Sequence of chain 1.P:
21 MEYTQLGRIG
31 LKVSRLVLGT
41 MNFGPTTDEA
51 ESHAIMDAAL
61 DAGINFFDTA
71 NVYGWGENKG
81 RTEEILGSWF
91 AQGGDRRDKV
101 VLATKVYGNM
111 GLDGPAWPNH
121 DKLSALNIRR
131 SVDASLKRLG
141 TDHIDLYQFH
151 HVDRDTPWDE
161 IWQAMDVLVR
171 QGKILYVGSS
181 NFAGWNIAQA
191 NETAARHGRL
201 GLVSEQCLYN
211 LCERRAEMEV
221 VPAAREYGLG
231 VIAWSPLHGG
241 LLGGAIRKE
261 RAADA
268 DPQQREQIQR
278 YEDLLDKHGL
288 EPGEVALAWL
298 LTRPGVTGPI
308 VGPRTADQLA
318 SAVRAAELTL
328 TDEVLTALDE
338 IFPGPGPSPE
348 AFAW

Binding-site contacts:
Ligand atom C4B contacts residue GLU213 of chain 1.P at 3.5 Å.
Ligand atom C6B contacts residue ARG215 of chain 1.P at 3.7 Å.
Ligand atom C19 contacts residue GLN270 of chain 1.P at 3.6 Å.
Ligand atom O4B contacts residue CYS212 of chain 1.P at 3.2 Å (h-bond).
Ligand atom C2 contacts residue GLU337 of chain 1.P at 3.2 Å.
Ligand atom O5A contacts residue GLN270 of chain 1.P at 3.9 Å.
Ligand atom O5C contacts residue ARG277 of chain 1.P at 3.9 Å.
Ligand atom O4B contacts residue ARG215 of chain 1.P at 3.6 Å.
Ligand atom C7B contacts residue CYS212 of chain 1.P at 3.6 Å (hydrophobic).
Ligand atom C6A contacts residue GLN274 of chain 1.P at 3.7 Å.
Ligand atom C18 contacts residue ILE338 of chain 1.P at 3.8 Å (hydrophobic).
Ligand atom C5C contacts residue ARG277 of chain 1.P at 3.9 Å.
Ligand atom O20 contacts residue GLU273 of chain 1.P at 3.5 Å.
Ligand atom O3B contacts residue CYS212 of chain 1.P at 2.4 Å (h-bond).
Ligand atom C3 contacts residue ILE338 of chain 1.P at 3.9 Å (hydrophobic).
Ligand atom O20 contacts residue GLN274 of chain 1.P at 3.6 Å.
Ligand atom C3B contacts residue GLU213 of chain 1.P at 4.1 Å.
Ligand atom O3 contacts residue GLN274 of chain 1.P at 3.5 Å.
Ligand atom O3 contacts residue ILE338 of chain 1.P at 2.7 Å (h-bond).
Ligand atom C3B contacts residue CYS212 of chain 1.P at 3.5 Å (hydrophobic).
Ligand atom O1 contacts residue ARG277 of chain 1.P at 3.0 Å.
Ligand atom O15 contacts residue GLU337 of chain 1.P at 4.0 Å.
Ligand atom C4B contacts residue CYS212 of chain 1.P at 3.9 Å (hydrophobic).
Ligand atom C7B contacts residue GLU213 of chain 1.P at 3.5 Å.
Ligand atom O4B contacts residue GLU213 of chain 1.P at 2.8 Å (salt-bridge).
Ligand atom C4B contacts residue ARG215 of chain 1.P at 3.8 Å.
Ligand atom C5A contacts residue GLN274 of chain 1.P at 3.6 Å.
Ligand atom C23 contacts residue ARG277 of chain 1.P at 4.1 Å.
Ligand atom C6C contacts residue ARG277 of chain 1.P at 4.0 Å.
Ligand atom O2A contacts residue PRO340 of chain 1.P at 3.8 Å.
Ligand atom C6A contacts residue GLN270 of chain 1.P at 4.0 Å.
Ligand atom O20 contacts residue GLN270 of chain 1.P at 3.2 Å (h-bond).
Ligand atom C18 contacts residue PRO340 of chain 1.P at 3.7 Å (hydrophobic).
Ligand atom C16 contacts residue GLU337 of chain 1.P at 4.1 Å.
Ligand atom C7B contacts residue GLN271 of chain 1.P at 3.9 Å.
Ligand atom C17 contacts residue GLU337 of chain 1.P at 3.4 Å.
Ligand atom C20 contacts residue GLN270 of chain 1.P at 2.9 Å.
Ligand atom C20 contacts residue GLU273 of chain 1.P at 3.6 Å.
Ligand atom C1 contacts residue GLU337 of chain 1.P at 3.8 Å.
Ligand atom C2 contacts residue ILE338 of chain 1.P at 4.1 Å (hydrophobic).

The small molecule below binds the protein below.
Small molecule (SMILES): CC[C@H]1OC(=O)C[C@@H](O)[C@H](C)[C@@H](O[C@@H]2O[C@H](C)[C@@H](O[C@H]3C[C@@](C)(O)[C@@H](O)[C@H](C)O3)[C@H](N(C)C)[C@H]2O)[C@@H](CC=O)C[C@@H](C)C(=O)/C=C/C(C)=C/[C@@H]1CO[C@@H]1O[C@H](C)[C@@H](O)[C@@H](OC)[C@H]1OC